Binding-site contacts:
Ligand atom O6 contacts residue TYR264 of chain 1.A at 3.0 Å.
Ligand atom O5P contacts residue TYR264 of chain 1.A at 2.3 Å (h-bond).
Ligand atom C5 contacts residue LYS274 of chain 1.A at 3.6 Å.
Ligand atom C4 contacts residue GLY246 of chain 1.A at 3.3 Å.
Ligand atom P1 contacts residue ZN1 of chain 1.D at 3.2 Å.
Ligand atom P1 contacts residue ZN1 of chain 1.C at 3.3 Å.
Ligand atom O3P contacts residue GLU280 of chain 1.A at 3.5 Å (salt-bridge).
Ligand atom O3P contacts residue ZN1 of chain 1.C at 3.3 Å.
Ligand atom O5 contacts residue LYS274 of chain 1.A at 3.1 Å.
Ligand atom O1P contacts residue ASP118 of chain 1.A at 3.3 Å (salt-bridge).
Ligand atom P2 contacts residue LYS274 of chain 1.A at 3.8 Å.
Ligand atom O3 contacts residue MET248 of chain 1.A at 3.1 Å (h-bond).
Ligand atom O1P contacts residue ZN1 of chain 1.C at 2.4 Å.
Ligand atom O4 contacts residue MET248 of chain 1.A at 3.2 Å (h-bond).
Ligand atom O6P contacts residue ASN212 of chain 1.A at 3.2 Å (h-bond).
Ligand atom O4 contacts residue SER247 of chain 1.A at 3.3 Å (h-bond).
Ligand atom O1 contacts residue GLY122 of chain 1.A at 2.6 Å (h-bond).
Ligand atom O4 contacts residue GLY246 of chain 1.A at 3.2 Å.
Ligand atom P1 contacts residue GLY122 of chain 1.A at 3.2 Å.
Ligand atom O5P contacts residue TYR215 of chain 1.A at 3.0 Å (h-bond).
Ligand atom O5P contacts residue LYS274 of chain 1.A at 3.7 Å.
Ligand atom O1P contacts residue ASP121 of chain 1.A at 2.5 Å (salt-bridge).
Ligand atom P2 contacts residue TYR264 of chain 1.A at 3.5 Å.
Ligand atom O1P contacts residue GLY122 of chain 1.A at 3.2 Å (h-bond).
Ligand atom O3P contacts residue GLU97 of chain 1.A at 3.8 Å.
Ligand atom O1 contacts residue ASP121 of chain 1.A at 3.6 Å.
Ligand atom O6P contacts residue TYR264 of chain 1.A at 3.3 Å.
Ligand atom O4P contacts residue ARG243 of chain 1.B at 3.0 Å (salt-bridge).
Ligand atom O3 contacts residue SER247 of chain 1.A at 3.5 Å.
Ligand atom O3 contacts residue ASP121 of chain 1.A at 2.8 Å (salt-bridge).
Ligand atom C3 contacts residue MET248 of chain 1.A at 3.5 Å (hydrophobic).
Ligand atom O6P contacts residue TYR244 of chain 1.A at 3.0 Å (h-bond).
Ligand atom O6 contacts residue LYS274 of chain 1.A at 3.0 Å (salt-bridge).
Ligand atom O2P contacts residue ZN1 of chain 1.D at 2.5 Å.
Ligand atom O1P contacts residue GLU280 of chain 1.A at 3.6 Å (salt-bridge).
Ligand atom O2P contacts residue GLY122 of chain 1.A at 3.4 Å (h-bond).
Ligand atom O1P contacts residue ZN1 of chain 1.D at 3.0 Å.
Ligand atom C6 contacts residue LYS274 of chain 1.A at 3.0 Å.
Ligand atom C1 contacts residue GLY122 of chain 1.A at 3.7 Å.
Ligand atom O2P contacts residue GLU97 of chain 1.A at 3.6 Å.

Sequence of chain 1.A:
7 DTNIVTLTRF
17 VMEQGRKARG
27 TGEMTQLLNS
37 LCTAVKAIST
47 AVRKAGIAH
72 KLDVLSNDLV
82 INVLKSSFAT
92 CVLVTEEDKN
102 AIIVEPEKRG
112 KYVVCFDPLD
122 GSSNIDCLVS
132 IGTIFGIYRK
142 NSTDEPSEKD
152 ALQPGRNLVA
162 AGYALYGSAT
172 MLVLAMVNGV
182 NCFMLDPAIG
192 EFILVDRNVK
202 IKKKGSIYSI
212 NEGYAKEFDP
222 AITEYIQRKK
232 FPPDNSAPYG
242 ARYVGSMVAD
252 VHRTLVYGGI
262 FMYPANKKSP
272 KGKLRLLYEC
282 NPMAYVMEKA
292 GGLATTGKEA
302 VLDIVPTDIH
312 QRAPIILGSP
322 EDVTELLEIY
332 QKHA

Sequence of chain 1.B:
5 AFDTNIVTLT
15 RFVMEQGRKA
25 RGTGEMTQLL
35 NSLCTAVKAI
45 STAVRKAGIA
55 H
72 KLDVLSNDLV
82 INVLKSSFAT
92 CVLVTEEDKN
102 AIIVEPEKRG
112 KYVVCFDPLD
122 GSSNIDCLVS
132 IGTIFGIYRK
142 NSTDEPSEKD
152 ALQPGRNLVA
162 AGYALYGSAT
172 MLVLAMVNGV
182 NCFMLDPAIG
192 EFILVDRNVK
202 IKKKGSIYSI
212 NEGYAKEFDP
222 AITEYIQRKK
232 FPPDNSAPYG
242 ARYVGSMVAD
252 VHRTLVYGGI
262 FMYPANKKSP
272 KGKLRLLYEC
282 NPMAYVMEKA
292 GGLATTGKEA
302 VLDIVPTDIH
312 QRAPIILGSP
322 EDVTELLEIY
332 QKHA

The small molecule below binds the protein below.
Small molecule (SMILES): O=P(O)(O)OC[C@@H]1O[C@H](COP(=O)(O)O)[C@@H](O)[C@@H]1O